Binding-site contacts:
Ligand atom N2 contacts residue ASN193 of chain 1.C at 2.9 Å (h-bond).
Ligand atom C1 contacts residue THR195 of chain 1.C at 3.1 Å.
Ligand atom C6 contacts residue GLU283 of chain 1.C at 3.8 Å.
Ligand atom C3 contacts residue ASN193 of chain 1.C at 3.8 Å.
Ligand atom C4 contacts residue ASN193 of chain 1.C at 4.2 Å.
Ligand atom C5 contacts residue THR195 of chain 1.C at 3.6 Å.
Ligand atom C3 contacts residue THR195 of chain 1.C at 4.3 Å.
Ligand atom C6 contacts residue GLN282 of chain 1.C at 4.0 Å.
Ligand atom C4 contacts residue THR195 of chain 1.C at 4.5 Å.
Ligand atom O5 contacts residue ASN193 of chain 1.C at 2.4 Å (h-bond).
Ligand atom O5 contacts residue GLN282 of chain 1.C at 3.6 Å.
Ligand atom C1 contacts residue GLN282 of chain 1.C at 4.3 Å.
Ligand atom O7 contacts residue ASN193 of chain 1.C at 3.3 Å (h-bond).
Ligand atom C2 contacts residue THR195 of chain 1.C at 4.0 Å.
Ligand atom C7 contacts residue ASN193 of chain 1.C at 3.4 Å.
Ligand atom C2 contacts residue ASN193 of chain 1.C at 2.4 Å.
Ligand atom C5 contacts residue GLN282 of chain 1.C at 4.5 Å.
Ligand atom O6 contacts residue GLU283 of chain 1.C at 3.4 Å (salt-bridge).
Ligand atom C1 contacts residue ASN193 of chain 1.C at 1.4 Å.
Ligand atom C5 contacts residue ASN193 of chain 1.C at 3.6 Å.
Ligand atom O6 contacts residue GLN282 of chain 1.C at 3.5 Å.
Ligand atom O5 contacts residue THR195 of chain 1.C at 3.6 Å (h-bond).
Ligand atom N2 contacts residue THR195 of chain 1.C at 4.2 Å.

The small molecule below binds the protein below.
Small molecule (SMILES): CC(=O)N[C@@H]1[C@@H](O)[C@H](O)[C@@H](CO)O[C@H]1O

Sequence of chain 1.C:
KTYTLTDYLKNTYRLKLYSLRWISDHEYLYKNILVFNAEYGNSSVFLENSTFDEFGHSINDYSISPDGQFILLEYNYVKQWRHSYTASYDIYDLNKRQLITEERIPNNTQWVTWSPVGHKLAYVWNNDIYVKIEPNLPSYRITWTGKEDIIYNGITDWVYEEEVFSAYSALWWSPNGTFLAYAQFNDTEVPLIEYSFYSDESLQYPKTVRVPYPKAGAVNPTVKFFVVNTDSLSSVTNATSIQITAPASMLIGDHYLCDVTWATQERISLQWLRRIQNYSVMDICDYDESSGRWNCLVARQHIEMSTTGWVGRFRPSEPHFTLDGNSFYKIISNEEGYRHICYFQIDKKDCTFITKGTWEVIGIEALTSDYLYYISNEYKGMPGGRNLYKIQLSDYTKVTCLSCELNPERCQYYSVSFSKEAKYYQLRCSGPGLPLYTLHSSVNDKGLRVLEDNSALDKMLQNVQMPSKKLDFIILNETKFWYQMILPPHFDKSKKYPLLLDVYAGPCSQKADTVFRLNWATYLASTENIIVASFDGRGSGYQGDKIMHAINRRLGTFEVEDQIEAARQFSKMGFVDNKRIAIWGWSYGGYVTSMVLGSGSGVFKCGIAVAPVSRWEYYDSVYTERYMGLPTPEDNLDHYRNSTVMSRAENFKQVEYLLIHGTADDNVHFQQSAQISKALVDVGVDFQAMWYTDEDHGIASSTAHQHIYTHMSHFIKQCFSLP